Sequence of chain 1.VB:
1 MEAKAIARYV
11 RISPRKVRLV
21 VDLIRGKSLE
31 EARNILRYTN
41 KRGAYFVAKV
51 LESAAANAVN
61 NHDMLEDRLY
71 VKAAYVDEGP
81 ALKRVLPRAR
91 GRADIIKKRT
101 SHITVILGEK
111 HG

The small molecule below binds the protein below.
Small molecule (SMILES): CC[C@H]1OC(=O)C[C@@H](O)[C@H](C)[C@@H](O[C@@H]2O[C@H](C)[C@@H](O[C@H]3C[C@@](C)(O)[C@@H](O)[C@H](C)O3)[C@H](N(C)C)[C@H]2O)[C@@H](CC=O)C[C@@H](C)C(=O)/C=C/C(C)=C/[C@@H]1CO[C@@H]1O[C@H](C)[C@@H](O)[C@@H](OC)[C@H]1OC

Binding-site contacts:
Ligand atom C6C contacts residue ARG90 of chain 1.VB at 4.0 Å.